This protein binds this small molecule.
Small molecule (SMILES): CC(=O)N[C@@H]1[C@@H](O)[C@H](O)[C@@H](CO)O[C@H]1O

Binding-site contacts:
Ligand atom C7 contacts residue ASN603 of chain 1.C at 3.0 Å.
Ligand atom N2 contacts residue ASN603 of chain 1.C at 2.8 Å (h-bond).
Ligand atom C4 contacts residue ASN603 of chain 1.C at 4.2 Å.
Ligand atom C3 contacts residue ASN603 of chain 1.C at 3.8 Å.
Ligand atom O7 contacts residue ASN603 of chain 1.C at 2.8 Å (h-bond).
Ligand atom C5 contacts residue ASN603 of chain 1.C at 3.6 Å.
Ligand atom C8 contacts residue ASN603 of chain 1.C at 4.2 Å.
Ligand atom C1 contacts residue ASN603 of chain 1.C at 1.4 Å.
Ligand atom O5 contacts residue ASN603 of chain 1.C at 2.4 Å (h-bond).
Ligand atom C2 contacts residue ASN603 of chain 1.C at 2.5 Å.

Sequence of chain 1.C:
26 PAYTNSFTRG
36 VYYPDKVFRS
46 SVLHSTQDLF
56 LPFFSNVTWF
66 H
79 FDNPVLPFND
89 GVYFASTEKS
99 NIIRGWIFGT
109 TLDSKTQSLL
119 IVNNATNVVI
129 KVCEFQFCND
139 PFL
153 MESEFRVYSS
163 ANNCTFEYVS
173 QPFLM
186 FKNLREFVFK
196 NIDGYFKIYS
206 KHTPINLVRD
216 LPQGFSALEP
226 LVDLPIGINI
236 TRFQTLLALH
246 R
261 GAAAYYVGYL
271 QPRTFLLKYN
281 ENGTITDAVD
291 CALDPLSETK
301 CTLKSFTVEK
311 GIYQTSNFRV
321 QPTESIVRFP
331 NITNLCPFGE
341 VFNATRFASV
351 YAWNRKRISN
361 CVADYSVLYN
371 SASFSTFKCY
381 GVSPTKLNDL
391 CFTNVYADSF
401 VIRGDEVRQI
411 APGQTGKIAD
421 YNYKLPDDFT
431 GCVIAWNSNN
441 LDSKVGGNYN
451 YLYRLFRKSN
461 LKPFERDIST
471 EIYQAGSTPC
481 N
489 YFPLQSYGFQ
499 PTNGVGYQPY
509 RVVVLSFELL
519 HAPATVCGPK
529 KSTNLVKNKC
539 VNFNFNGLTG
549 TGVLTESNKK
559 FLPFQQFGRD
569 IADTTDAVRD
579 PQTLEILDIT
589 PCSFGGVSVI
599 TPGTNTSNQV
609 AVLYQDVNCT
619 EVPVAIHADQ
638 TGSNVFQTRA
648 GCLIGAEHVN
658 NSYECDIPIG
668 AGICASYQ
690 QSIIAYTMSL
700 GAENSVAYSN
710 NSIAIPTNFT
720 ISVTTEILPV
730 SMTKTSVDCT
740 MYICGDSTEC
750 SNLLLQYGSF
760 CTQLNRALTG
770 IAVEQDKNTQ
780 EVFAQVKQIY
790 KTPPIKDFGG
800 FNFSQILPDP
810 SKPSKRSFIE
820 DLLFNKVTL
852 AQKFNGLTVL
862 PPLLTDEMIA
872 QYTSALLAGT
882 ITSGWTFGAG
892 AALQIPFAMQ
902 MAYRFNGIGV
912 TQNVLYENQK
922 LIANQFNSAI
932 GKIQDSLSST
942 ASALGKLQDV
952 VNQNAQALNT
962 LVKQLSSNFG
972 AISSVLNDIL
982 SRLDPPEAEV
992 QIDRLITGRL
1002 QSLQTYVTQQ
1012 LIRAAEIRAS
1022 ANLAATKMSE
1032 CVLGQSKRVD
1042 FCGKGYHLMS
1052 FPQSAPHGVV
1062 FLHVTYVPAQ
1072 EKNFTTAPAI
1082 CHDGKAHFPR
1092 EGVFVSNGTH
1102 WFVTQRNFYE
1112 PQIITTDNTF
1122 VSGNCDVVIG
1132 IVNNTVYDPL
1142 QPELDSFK